Sequence of chain 1.H:
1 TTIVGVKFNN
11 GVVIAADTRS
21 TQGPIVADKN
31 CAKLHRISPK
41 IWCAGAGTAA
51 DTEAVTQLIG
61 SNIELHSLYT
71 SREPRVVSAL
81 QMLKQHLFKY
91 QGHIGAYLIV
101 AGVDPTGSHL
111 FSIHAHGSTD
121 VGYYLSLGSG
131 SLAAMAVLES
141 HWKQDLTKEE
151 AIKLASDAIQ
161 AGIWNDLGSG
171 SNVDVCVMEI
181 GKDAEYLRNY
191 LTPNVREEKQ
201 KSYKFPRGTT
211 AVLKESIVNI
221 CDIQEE

The small molecule below binds the protein below.
Small molecule (SMILES): CC(C)C[C@H](NC(=O)[C@H](Cc1ccccc1)NC(=O)c1cnccn1)B(O)O

Sequence of chain 1.N:
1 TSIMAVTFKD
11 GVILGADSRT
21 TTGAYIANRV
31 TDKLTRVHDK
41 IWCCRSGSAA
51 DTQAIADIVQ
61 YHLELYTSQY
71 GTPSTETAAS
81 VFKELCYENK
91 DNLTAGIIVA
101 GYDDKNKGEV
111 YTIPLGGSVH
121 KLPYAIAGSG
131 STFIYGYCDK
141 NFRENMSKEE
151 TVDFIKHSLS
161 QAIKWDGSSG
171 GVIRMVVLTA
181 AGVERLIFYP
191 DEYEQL

Binding-site contacts:
Ligand atom N20 contacts residue GLY47 of chain 1.N at 2.9 Å (h-bond).
Ligand atom C22 contacts residue THR1 of chain 1.N at 2.8 Å.
Ligand atom C5 contacts residue THR22 of chain 1.N at 3.7 Å.
Ligand atom N20 contacts residue THR1 of chain 1.N at 3.7 Å.
Ligand atom N9 contacts residue THR21 of chain 1.N at 3.2 Å (h-bond).
Ligand atom N9 contacts residue THR20 of chain 1.N at 3.9 Å.
Ligand atom C3 contacts residue THR21 of chain 1.N at 3.1 Å.
Ligand atom C22 contacts residue LYS33 of chain 1.N at 3.8 Å.
Ligand atom C10 contacts residue GLY47 of chain 1.N at 3.5 Å.
Ligand atom O27 contacts residue GLY47 of chain 1.N at 3.2 Å (h-bond).
Ligand atom C24 contacts residue ARG45 of chain 1.N at 3.6 Å.
Ligand atom C21 contacts residue LYS33 of chain 1.N at 3.8 Å.
Ligand atom C14 contacts residue GLY47 of chain 1.N at 3.8 Å.
Ligand atom C22 contacts residue GLY47 of chain 1.N at 3.7 Å.
Ligand atom N4 contacts residue THR21 of chain 1.N at 3.9 Å.
Ligand atom O27 contacts residue THR1 of chain 1.N at 2.4 Å (h-bond).
Ligand atom C5 contacts residue HIS114 of chain 1.H at 3.1 Å.
Ligand atom C6 contacts residue HIS114 of chain 1.H at 3.4 Å.
Ligand atom O19 contacts residue THR21 of chain 1.N at 3.1 Å (h-bond).
Ligand atom O8 contacts residue ALA49 of chain 1.N at 2.9 Å (h-bond).
Ligand atom N1 contacts residue SER118 of chain 1.H at 3.8 Å.
Ligand atom C18 contacts residue GLY47 of chain 1.N at 3.6 Å.
Ligand atom O28 contacts residue THR1 of chain 1.N at 2.3 Å (h-bond).
Ligand atom C2 contacts residue THR20 of chain 1.N at 3.9 Å.
Ligand atom C3 contacts residue THR20 of chain 1.N at 3.8 Å.
Ligand atom N1 contacts residue ALA49 of chain 1.N at 3.7 Å.
Ligand atom B26 contacts residue THR1 of chain 1.N at 1.4 Å.
Ligand atom C3 contacts residue THR22 of chain 1.N at 3.5 Å.
Ligand atom C23 contacts residue GLY47 of chain 1.N at 3.5 Å.
Ligand atom C24 contacts residue THR52 of chain 1.N at 3.8 Å.
Ligand atom N4 contacts residue THR22 of chain 1.N at 2.7 Å (h-bond).
Ligand atom O8 contacts residue SER48 of chain 1.N at 3.8 Å.
Ligand atom C11 contacts residue THR21 of chain 1.N at 3.6 Å.
Ligand atom C6 contacts residue SER118 of chain 1.H at 3.3 Å.
Ligand atom C21 contacts residue THR1 of chain 1.N at 2.4 Å.
Ligand atom O19 contacts residue THR20 of chain 1.N at 3.5 Å.
Ligand atom C13 contacts residue GLY47 of chain 1.N at 3.7 Å.
Ligand atom B26 contacts residue LYS33 of chain 1.N at 3.8 Å.
Ligand atom C25 contacts residue THR20 of chain 1.N at 3.5 Å.
Ligand atom C21 contacts residue GLY47 of chain 1.N at 3.8 Å.